Sequence of chain 1.E:
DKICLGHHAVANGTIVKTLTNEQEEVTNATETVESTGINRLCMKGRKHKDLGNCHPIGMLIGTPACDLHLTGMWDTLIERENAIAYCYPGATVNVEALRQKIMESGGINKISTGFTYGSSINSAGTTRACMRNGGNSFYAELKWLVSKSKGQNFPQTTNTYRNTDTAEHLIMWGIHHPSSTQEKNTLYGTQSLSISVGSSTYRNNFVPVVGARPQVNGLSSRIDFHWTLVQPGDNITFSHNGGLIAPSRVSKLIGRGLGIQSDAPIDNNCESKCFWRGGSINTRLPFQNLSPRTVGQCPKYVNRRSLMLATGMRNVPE

Sequence of chain 1.A:
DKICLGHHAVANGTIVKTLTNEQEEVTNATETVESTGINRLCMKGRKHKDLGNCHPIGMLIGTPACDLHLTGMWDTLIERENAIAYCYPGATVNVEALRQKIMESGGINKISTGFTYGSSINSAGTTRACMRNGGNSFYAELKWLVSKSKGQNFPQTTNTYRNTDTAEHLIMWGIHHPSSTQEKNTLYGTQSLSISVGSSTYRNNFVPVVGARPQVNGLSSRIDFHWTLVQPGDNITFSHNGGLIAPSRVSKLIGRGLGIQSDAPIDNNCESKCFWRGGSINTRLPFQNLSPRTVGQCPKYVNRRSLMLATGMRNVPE

A small-molecule ligand and the protein it binds are described below.
Small molecule (SMILES): CC(=O)N[C@@H]1[C@@H](O)[C@H](O)[C@@H](CO)O[C@H]1O

Binding-site contacts:
Ligand atom C8 contacts residue SER204 of chain 1.A at 4.5 Å.
Ligand atom O6 contacts residue ARG166 of chain 1.A at 4.3 Å.
Ligand atom C8 contacts residue ASP238 of chain 1.A at 4.4 Å.
Ligand atom O5 contacts residue ARG166 of chain 1.A at 4.0 Å.
Ligand atom O6 contacts residue VAL220 of chain 1.E at 3.7 Å.
Ligand atom O3 contacts residue VAL220 of chain 1.E at 4.5 Å.
Ligand atom C1 contacts residue ASN239 of chain 1.A at 1.5 Å.
Ligand atom O7 contacts residue ASN239 of chain 1.A at 3.9 Å.
Ligand atom O5 contacts residue ASN239 of chain 1.A at 2.4 Å (h-bond).
Ligand atom C5 contacts residue ARG166 of chain 1.A at 4.5 Å.
Ligand atom C1 contacts residue GLY237 of chain 1.A at 4.2 Å.
Ligand atom C2 contacts residue ASN239 of chain 1.A at 2.4 Å.
Ligand atom N2 contacts residue GLY237 of chain 1.A at 3.7 Å.
Ligand atom C2 contacts residue VAL220 of chain 1.E at 4.2 Å (hydrophobic).
Ligand atom O5 contacts residue VAL220 of chain 1.E at 4.5 Å.
Ligand atom C3 contacts residue ASN239 of chain 1.A at 3.8 Å.
Ligand atom C5 contacts residue ASN239 of chain 1.A at 3.7 Å.
Ligand atom C4 contacts residue ASN239 of chain 1.A at 4.2 Å.
Ligand atom N2 contacts residue ASN239 of chain 1.A at 2.8 Å (h-bond).
Ligand atom C6 contacts residue ARG166 of chain 1.A at 4.1 Å.
Ligand atom C8 contacts residue GLY237 of chain 1.A at 4.4 Å.
Ligand atom C7 contacts residue ASN239 of chain 1.A at 3.6 Å.
Ligand atom O7 contacts residue VAL220 of chain 1.E at 3.9 Å.